The protein below binds the small molecule below.
Small molecule (SMILES): OC[C@H]1O[C@H](O)[C@H](O)[C@@H](O)[C@H]1O

Binding-site contacts:
Ligand atom C5 contacts residue GAL1 of chain 1.DB at 0.1 Å.
Ligand atom O1 contacts residue GAL1 of chain 1.DB at 1.2 Å.
Ligand atom C4 contacts residue GLU51 of chain 1.H at 3.4 Å.
Ligand atom O6 contacts residue GLN61 of chain 1.H at 3.1 Å (h-bond).
Ligand atom C4 contacts residue TRP88 of chain 1.H at 3.7 Å (hydrophobic).
Ligand atom C6 contacts residue GLN56 of chain 1.H at 3.8 Å.
Ligand atom O5 contacts residue GAL1 of chain 1.DB at 0.1 Å (h-bond).
Ligand atom O2 contacts residue GAL1 of chain 1.DB at 0.2 Å (h-bond).
Ligand atom O3 contacts residue TRP88 of chain 1.H at 3.7 Å.
Ligand atom C5 contacts residue TRP88 of chain 1.H at 3.7 Å (hydrophobic).
Ligand atom O3 contacts residue LYS91 of chain 1.H at 2.9 Å (salt-bridge).
Ligand atom C1 contacts residue GAL1 of chain 1.DB at 0.2 Å.
Ligand atom C3 contacts residue LYS91 of chain 1.H at 3.7 Å.
Ligand atom O6 contacts residue HIS57 of chain 1.H at 3.9 Å.
Ligand atom C6 contacts residue TRP88 of chain 1.H at 3.7 Å (hydrophobic).
Ligand atom O4 contacts residue GAL1 of chain 1.DB at 0.0 Å (h-bond).
Ligand atom O2 contacts residue ASN90 of chain 1.H at 2.9 Å (h-bond).
Ligand atom C3 contacts residue ASN90 of chain 1.H at 3.8 Å.
Ligand atom O5 contacts residue GLN56 of chain 1.H at 3.6 Å (h-bond).
Ligand atom O4 contacts residue GLN56 of chain 1.H at 3.5 Å.
Ligand atom O6 contacts residue GLN56 of chain 1.H at 3.5 Å (h-bond).
Ligand atom C6 contacts residue GLU51 of chain 1.H at 4.3 Å.
Ligand atom O1 contacts residue TRP88 of chain 1.H at 3.9 Å.
Ligand atom O3 contacts residue GAL1 of chain 1.DB at 0.1 Å (h-bond).
Ligand atom O6 contacts residue TRP88 of chain 1.H at 3.8 Å.
Ligand atom C4 contacts residue LYS91 of chain 1.H at 3.8 Å.
Ligand atom O4 contacts residue LYS91 of chain 1.H at 2.9 Å (salt-bridge).
Ligand atom O6 contacts residue GAL1 of chain 1.DB at 0.4 Å (h-bond).
Ligand atom C2 contacts residue LYS91 of chain 1.H at 3.9 Å.
Ligand atom C2 contacts residue ASN90 of chain 1.H at 4.1 Å.
Ligand atom O4 contacts residue GLU51 of chain 1.H at 2.7 Å (salt-bridge).
Ligand atom C3 contacts residue TRP88 of chain 1.H at 3.6 Å (hydrophobic).
Ligand atom O3 contacts residue ASN90 of chain 1.H at 2.8 Å (h-bond).
Ligand atom C3 contacts residue GAL1 of chain 1.DB at 0.0 Å.
Ligand atom C6 contacts residue GAL1 of chain 1.DB at 0.1 Å.
Ligand atom C2 contacts residue GAL1 of chain 1.DB at 0.1 Å.
Ligand atom C6 contacts residue HIS57 of chain 1.H at 3.7 Å.
Ligand atom C6 contacts residue GLN61 of chain 1.H at 4.1 Å.
Ligand atom O3 contacts residue GLU51 of chain 1.H at 4.1 Å.
Ligand atom C4 contacts residue GAL1 of chain 1.DB at 0.0 Å.

Sequence of chain 1.H:
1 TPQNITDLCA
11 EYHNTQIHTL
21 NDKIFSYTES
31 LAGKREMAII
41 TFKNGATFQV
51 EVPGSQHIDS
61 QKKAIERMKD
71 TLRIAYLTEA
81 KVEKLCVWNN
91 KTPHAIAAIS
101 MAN